This small molecule binds to this protein.
Small molecule (SMILES): CC(=O)N[C@@H]1[C@@H](O)[C@H](O)[C@@H](CO)O[C@H]1O

Binding-site contacts:
Ligand atom C8 contacts residue ASN373 of chain 1.A at 4.2 Å.
Ligand atom O7 contacts residue SER346 of chain 1.A at 3.2 Å (h-bond).
Ligand atom C7 contacts residue SER346 of chain 1.A at 4.2 Å.
Ligand atom C8 contacts residue SER346 of chain 1.A at 4.5 Å.
Ligand atom C2 contacts residue ASN373 of chain 1.A at 2.2 Å.
Ligand atom C5 contacts residue ASN373 of chain 1.A at 3.6 Å.
Ligand atom C7 contacts residue LEU345 of chain 1.A at 3.9 Å (hydrophobic).
Ligand atom C4 contacts residue ASN373 of chain 1.A at 4.1 Å.
Ligand atom O7 contacts residue ASN373 of chain 1.A at 3.6 Å.
Ligand atom C3 contacts residue ASN373 of chain 1.A at 3.6 Å.
Ligand atom O5 contacts residue ARG348 of chain 1.A at 4.1 Å.
Ligand atom C7 contacts residue ASN373 of chain 1.A at 3.3 Å.
Ligand atom O6 contacts residue ARG348 of chain 1.A at 4.3 Å.
Ligand atom C6 contacts residue ARG348 of chain 1.A at 4.2 Å.
Ligand atom C1 contacts residue ASN373 of chain 1.A at 1.4 Å.
Ligand atom N2 contacts residue ASN373 of chain 1.A at 2.7 Å (h-bond).
Ligand atom O7 contacts residue LEU345 of chain 1.A at 4.1 Å.
Ligand atom O5 contacts residue ASN373 of chain 1.A at 2.4 Å (h-bond).
Ligand atom C8 contacts residue LEU345 of chain 1.A at 3.2 Å (hydrophobic).
Ligand atom C8 contacts residue PRO372 of chain 1.A at 4.3 Å (hydrophobic).

Sequence of chain 1.A:
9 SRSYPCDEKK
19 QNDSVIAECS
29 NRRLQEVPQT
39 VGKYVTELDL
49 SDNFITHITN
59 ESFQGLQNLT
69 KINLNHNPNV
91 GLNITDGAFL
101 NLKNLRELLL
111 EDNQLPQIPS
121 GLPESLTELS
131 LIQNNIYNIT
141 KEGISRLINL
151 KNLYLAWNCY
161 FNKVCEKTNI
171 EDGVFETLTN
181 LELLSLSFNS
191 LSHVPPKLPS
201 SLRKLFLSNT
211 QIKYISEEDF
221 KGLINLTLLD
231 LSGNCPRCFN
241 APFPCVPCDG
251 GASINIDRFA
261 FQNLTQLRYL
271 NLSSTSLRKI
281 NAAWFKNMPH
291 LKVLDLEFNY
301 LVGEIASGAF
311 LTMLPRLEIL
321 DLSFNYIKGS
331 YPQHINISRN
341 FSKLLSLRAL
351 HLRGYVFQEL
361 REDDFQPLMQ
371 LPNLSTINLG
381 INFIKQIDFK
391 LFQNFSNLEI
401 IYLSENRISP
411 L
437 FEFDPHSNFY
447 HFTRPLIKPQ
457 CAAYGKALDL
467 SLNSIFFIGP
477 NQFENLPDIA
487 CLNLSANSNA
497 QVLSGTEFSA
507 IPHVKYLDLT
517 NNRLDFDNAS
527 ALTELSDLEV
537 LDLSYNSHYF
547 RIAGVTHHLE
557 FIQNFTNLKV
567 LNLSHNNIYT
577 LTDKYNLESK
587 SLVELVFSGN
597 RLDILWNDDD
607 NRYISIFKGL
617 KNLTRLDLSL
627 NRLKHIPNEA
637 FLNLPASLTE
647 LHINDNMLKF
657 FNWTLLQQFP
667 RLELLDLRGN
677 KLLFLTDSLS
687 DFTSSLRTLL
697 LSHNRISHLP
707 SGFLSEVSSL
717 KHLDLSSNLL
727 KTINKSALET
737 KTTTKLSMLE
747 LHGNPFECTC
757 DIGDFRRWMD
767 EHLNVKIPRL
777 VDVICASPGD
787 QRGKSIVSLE